Binding-site contacts:
Ligand atom C contacts residue LYS146 of chain 1.A at 3.5 Å.
Ligand atom CD1 contacts residue SER147 of chain 1.A at 3.5 Å.
Ligand atom O contacts residue TYR159 of chain 1.A at 2.8 Å (h-bond).
Ligand atom CB contacts residue SER143 of chain 1.A at 3.5 Å.
Ligand atom CE contacts residue MET45 of chain 1.A at 3.2 Å (hydrophobic).
Ligand atom CA contacts residue TYR7 of chain 1.A at 3.2 Å (hydrophobic).
Ligand atom O contacts residue GLN156 of chain 1.A at 2.7 Å (h-bond).
Ligand atom O contacts residue TYR7 of chain 1.A at 3.2 Å.
Ligand atom N contacts residue TYR7 of chain 1.A at 3.4 Å (h-bond).
Ligand atom CA contacts residue ASN77 of chain 1.A at 3.0 Å.
Ligand atom N contacts residue TYR7 of chain 1.A at 3.5 Å (h-bond).
Ligand atom CD contacts residue HIS155 of chain 1.A at 3.6 Å.
Ligand atom CB contacts residue GLU63 of chain 1.A at 3.3 Å.
Ligand atom N contacts residue HIS99 of chain 1.A at 3.4 Å (h-bond).
Ligand atom OXT contacts residue LYS146 of chain 1.A at 2.7 Å (salt-bridge).
Ligand atom O contacts residue ASN77 of chain 1.A at 2.9 Å (h-bond).
Ligand atom CD2 contacts residue GLU152 of chain 1.A at 3.3 Å.
Ligand atom C contacts residue TYR7 of chain 1.A at 3.1 Å (hydrophobic).
Ligand atom CD1 contacts residue TRP133 of chain 1.A at 3.6 Å (hydrophobic).
Ligand atom N contacts residue ASN77 of chain 1.A at 2.6 Å (h-bond).
Ligand atom CA contacts residue GLU63 of chain 1.A at 3.1 Å.
Ligand atom N contacts residue TYR171 of chain 1.A at 2.5 Å (h-bond).
Ligand atom CB contacts residue HIS99 of chain 1.A at 3.5 Å.
Ligand atom N contacts residue GLU63 of chain 1.A at 3.0 Å (salt-bridge).
Ligand atom NH1 contacts residue GLU152 of chain 1.A at 2.7 Å (salt-bridge).
Ligand atom C contacts residue SER143 of chain 1.A at 3.5 Å.
Ligand atom C contacts residue GLU63 of chain 1.A at 3.5 Å.
Ligand atom O contacts residue ILE73 of chain 1.A at 3.2 Å.
Ligand atom C contacts residue TYR84 of chain 1.A at 3.5 Å (hydrophobic).
Ligand atom CA contacts residue TYR171 of chain 1.A at 3.4 Å (hydrophobic).
Ligand atom CD contacts residue GLU152 of chain 1.A at 3.2 Å.
Ligand atom O contacts residue ILE73 of chain 1.A at 3.3 Å.
Ligand atom CG contacts residue SER66 of chain 1.A at 3.5 Å.
Ligand atom CD contacts residue TYR159 of chain 1.A at 3.5 Å (hydrophobic).
Ligand atom SD contacts residue SER66 of chain 1.A at 3.4 Å (h-bond).
Ligand atom O contacts residue TYR84 of chain 1.A at 2.6 Å (h-bond).
Ligand atom N contacts residue TYR159 of chain 1.A at 3.6 Å.
Ligand atom O contacts residue SER143 of chain 1.A at 2.5 Å (h-bond).
Ligand atom C contacts residue ASN77 of chain 1.A at 3.2 Å.
Ligand atom CE contacts residue ALA67 of chain 1.A at 3.5 Å (hydrophobic).

Sequence of chain 1.A:
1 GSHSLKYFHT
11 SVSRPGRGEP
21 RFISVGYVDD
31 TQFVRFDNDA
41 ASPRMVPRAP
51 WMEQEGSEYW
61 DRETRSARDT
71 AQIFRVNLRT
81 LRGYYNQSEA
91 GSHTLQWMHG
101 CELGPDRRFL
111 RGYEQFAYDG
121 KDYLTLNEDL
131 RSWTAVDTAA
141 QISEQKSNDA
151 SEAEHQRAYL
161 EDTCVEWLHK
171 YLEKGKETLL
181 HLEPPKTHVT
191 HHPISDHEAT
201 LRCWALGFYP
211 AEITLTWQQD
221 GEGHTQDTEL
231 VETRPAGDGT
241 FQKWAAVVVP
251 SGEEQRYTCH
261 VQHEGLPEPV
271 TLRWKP

This protein binds this small molecule.
Small molecule (SMILES): CS/C=C/[C@H](NC(=O)[C@@H](N)C(C)C)C(=O)N[C@@H](C)C(=O)N1CCC[C@H]1C(=O)N[C@@H](CCCN=C(N)N)C(=O)N[C@@H](C)C(=O)N[C@@H](CC(C)C)C(=O)N[C@@H](CC(C)C)C(=O)N[C@@H](CC(C)C)C(=O)O